Binding-site contacts:
Ligand atom PB contacts residue MG1 of chain 1.E at 3.2 Å.
Ligand atom N3B contacts residue GLY20 of chain 1.A at 3.0 Å (h-bond).
Ligand atom O1B contacts residue THR24 of chain 1.A at 3.0 Å (h-bond).
Ligand atom O1A contacts residue TYR39 of chain 1.A at 3.3 Å.
Ligand atom N1 contacts residue ASP125 of chain 1.A at 2.7 Å (salt-bridge).
Ligand atom O1B contacts residue MG1 of chain 1.E at 2.0 Å.
Ligand atom N1 contacts residue LYS152 of chain 1.A at 3.5 Å.
Ligand atom O2' contacts residue GLU36 of chain 1.A at 2.7 Å (salt-bridge).
Ligand atom O6 contacts residue ALA151 of chain 1.A at 2.9 Å (h-bond).
Ligand atom O2B contacts residue GLY20 of chain 1.A at 3.6 Å (h-bond).
Ligand atom O2B contacts residue GLY22 of chain 1.A at 3.1 Å (h-bond).
Ligand atom O3' contacts residue LYS37 of chain 1.A at 2.6 Å (salt-bridge).
Ligand atom O2B contacts residue THR21 of chain 1.A at 3.3 Å (h-bond).
Ligand atom O3G contacts residue GLY19 of chain 1.A at 3.5 Å.
Ligand atom O2G contacts residue THR42 of chain 1.A at 2.7 Å (h-bond).
Ligand atom O2A contacts residue THR24 of chain 1.A at 3.3 Å (h-bond).
Ligand atom O6 contacts residue ASN122 of chain 1.A at 3.3 Å (h-bond).
Ligand atom O3A contacts residue GLY22 of chain 1.A at 3.1 Å (h-bond).
Ligand atom PG contacts residue MG1 of chain 1.E at 3.1 Å.
Ligand atom C2' contacts residue GLU36 of chain 1.A at 3.6 Å.
Ligand atom N2 contacts residue ASP125 of chain 1.A at 2.9 Å (salt-bridge).
Ligand atom O6 contacts residue ASP125 of chain 1.A at 3.3 Å (salt-bridge).
Ligand atom O2G contacts residue MG1 of chain 1.E at 1.9 Å.
Ligand atom O6 contacts residue LYS152 of chain 1.A at 3.2 Å (salt-bridge).
Ligand atom O2B contacts residue LYS23 of chain 1.A at 2.7 Å (salt-bridge).
Ligand atom O1G contacts residue TYR39 of chain 1.A at 2.8 Å (h-bond).
Ligand atom O4' contacts residue LYS123 of chain 1.A at 3.3 Å (salt-bridge).
Ligand atom O5' contacts residue THR25 of chain 1.A at 3.3 Å (h-bond).
Ligand atom O2A contacts residue GLY22 of chain 1.A at 3.4 Å.
Ligand atom C2' contacts residue THR25 of chain 1.A at 3.5 Å.
Ligand atom PA contacts residue THR25 of chain 1.A at 3.5 Å.
Ligand atom C6 contacts residue ASP125 of chain 1.A at 3.5 Å.
Ligand atom O3G contacts residue LYS23 of chain 1.A at 2.7 Å (salt-bridge).
Ligand atom N3B contacts residue TYR39 of chain 1.A at 3.2 Å.
Ligand atom O3G contacts residue GLY68 of chain 1.A at 2.8 Å (h-bond).
Ligand atom O2' contacts residue LYS37 of chain 1.A at 3.2 Å (salt-bridge).
Ligand atom O2A contacts residue THR25 of chain 1.A at 2.7 Å (h-bond).
Ligand atom O6 contacts residue SER150 of chain 1.A at 3.3 Å (h-bond).
Ligand atom N3B contacts residue MG1 of chain 1.E at 3.4 Å.
Ligand atom N7 contacts residue ASN122 of chain 1.A at 3.3 Å (h-bond).

Sequence of chain 1.A:
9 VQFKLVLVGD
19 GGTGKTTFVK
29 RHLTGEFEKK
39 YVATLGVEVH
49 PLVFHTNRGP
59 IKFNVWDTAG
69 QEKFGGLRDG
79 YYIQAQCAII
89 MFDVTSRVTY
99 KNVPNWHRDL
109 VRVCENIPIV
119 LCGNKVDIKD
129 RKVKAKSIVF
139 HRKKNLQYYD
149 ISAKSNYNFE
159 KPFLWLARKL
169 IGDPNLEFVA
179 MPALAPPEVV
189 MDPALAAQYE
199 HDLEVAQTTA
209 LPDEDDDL

The small molecule below binds the protein below.
Small molecule (SMILES): Nc1nc2c(ncn2[C@@H]2O[C@H](CO[P](=O)(O)O[P](=O)(O)NP(=O)(O)O)[C@@H](O)[C@H]2O)c(=O)[nH]1